Binding-site contacts:
Ligand atom OAC contacts residue VAL121 of chain 1.A at 4.0 Å.
Ligand atom SAX contacts residue HIS94 of chain 1.A at 4.0 Å.
Ligand atom NAA contacts residue ZN1 of chain 1.B at 2.2 Å.
Ligand atom SAX contacts residue THR198 of chain 1.A at 3.7 Å.
Ligand atom SAX contacts residue ZN1 of chain 1.B at 3.1 Å.
Ligand atom O3 contacts residue LEU91 of chain 1.A at 3.6 Å.
Ligand atom C1 contacts residue VAL130 of chain 1.A at 4.1 Å (hydrophobic).
Ligand atom OAP contacts residue ZN1 of chain 1.B at 4.2 Å.
Ligand atom CAL contacts residue HIS94 of chain 1.A at 4.2 Å.
Ligand atom OAD contacts residue VAL134 of chain 1.A at 3.6 Å.
Ligand atom OAP contacts residue THR198 of chain 1.A at 3.9 Å.
Ligand atom OAB contacts residue ZN1 of chain 1.B at 3.8 Å.
Ligand atom OAE contacts residue LEU197 of chain 1.A at 3.5 Å.
Ligand atom O2 contacts residue LEU91 of chain 1.A at 4.1 Å.
Ligand atom CAK contacts residue THR199 of chain 1.A at 3.4 Å.
Ligand atom SAX contacts residue HIS119 of chain 1.A at 4.1 Å.
Ligand atom CAN contacts residue VAL121 of chain 1.A at 3.7 Å (hydrophobic).
Ligand atom OAB contacts residue LEU197 of chain 1.A at 3.7 Å.
Ligand atom OAD contacts residue LEU140 of chain 1.A at 3.5 Å.
Ligand atom O2 contacts residue GLN92 of chain 1.A at 3.6 Å (h-bond).
Ligand atom CAL contacts residue VAL121 of chain 1.A at 3.7 Å (hydrophobic).
Ligand atom NAA contacts residue HIS94 of chain 1.A at 3.4 Å (h-bond).
Ligand atom OAC contacts residue HIS119 of chain 1.A at 3.6 Å (h-bond).
Ligand atom OAD contacts residue VAL130 of chain 1.A at 4.0 Å.
Ligand atom NAA contacts residue HIS96 of chain 1.A at 3.5 Å (h-bond).
Ligand atom OAE contacts residue VAL134 of chain 1.A at 4.2 Å.
Ligand atom OAC contacts residue HIS94 of chain 1.A at 3.2 Å.
Ligand atom CAN contacts residue GLN92 of chain 1.A at 4.1 Å.
Ligand atom CAM contacts residue THR199 of chain 1.A at 4.3 Å.
Ligand atom OAP contacts residue THR199 of chain 1.A at 4.1 Å.
Ligand atom OAC contacts residue TRP208 of chain 1.A at 4.3 Å.
Ligand atom C2 contacts residue LEU91 of chain 1.A at 3.9 Å (hydrophobic).
Ligand atom NAA contacts residue THR198 of chain 1.A at 2.8 Å (h-bond).
Ligand atom NAA contacts residue HIS119 of chain 1.A at 3.6 Å.
Ligand atom OAC contacts residue VAL142 of chain 1.A at 4.2 Å.
Ligand atom OAP contacts residue LEU197 of chain 1.A at 4.0 Å.
Ligand atom CAQ contacts residue LEU197 of chain 1.A at 3.8 Å (hydrophobic).
Ligand atom OAB contacts residue THR198 of chain 1.A at 3.1 Å (h-bond).
Ligand atom OAC contacts residue ZN1 of chain 1.B at 2.9 Å.
Ligand atom OAB contacts residue TRP208 of chain 1.A at 3.4 Å.

A small-molecule ligand and the protein it binds are described below.
Small molecule (SMILES): NS(=O)(=O)OC1CCN(S(=O)(=O)[C@H]2O[C@H](CO)[C@H](O)[C@H](O)[C@H]2O)CC1

Sequence of chain 1.A:
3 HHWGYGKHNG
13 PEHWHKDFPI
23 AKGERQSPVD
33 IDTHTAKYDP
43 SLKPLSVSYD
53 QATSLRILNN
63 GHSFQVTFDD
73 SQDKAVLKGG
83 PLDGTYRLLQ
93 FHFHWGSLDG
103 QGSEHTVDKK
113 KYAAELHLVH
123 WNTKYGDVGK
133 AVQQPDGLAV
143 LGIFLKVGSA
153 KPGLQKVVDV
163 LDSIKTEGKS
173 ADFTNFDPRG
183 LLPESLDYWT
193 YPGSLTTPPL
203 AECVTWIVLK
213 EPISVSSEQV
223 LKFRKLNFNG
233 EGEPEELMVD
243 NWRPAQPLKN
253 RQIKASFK